Sequence of chain 1.A:
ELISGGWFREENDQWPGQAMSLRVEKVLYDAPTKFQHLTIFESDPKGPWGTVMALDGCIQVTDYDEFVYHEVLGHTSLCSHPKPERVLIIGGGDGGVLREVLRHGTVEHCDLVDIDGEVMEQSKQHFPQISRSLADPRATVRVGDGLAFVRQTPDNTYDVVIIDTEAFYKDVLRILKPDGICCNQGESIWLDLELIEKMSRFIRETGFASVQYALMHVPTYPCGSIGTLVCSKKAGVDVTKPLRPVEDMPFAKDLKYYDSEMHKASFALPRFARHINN

Sequence of chain 1.B:
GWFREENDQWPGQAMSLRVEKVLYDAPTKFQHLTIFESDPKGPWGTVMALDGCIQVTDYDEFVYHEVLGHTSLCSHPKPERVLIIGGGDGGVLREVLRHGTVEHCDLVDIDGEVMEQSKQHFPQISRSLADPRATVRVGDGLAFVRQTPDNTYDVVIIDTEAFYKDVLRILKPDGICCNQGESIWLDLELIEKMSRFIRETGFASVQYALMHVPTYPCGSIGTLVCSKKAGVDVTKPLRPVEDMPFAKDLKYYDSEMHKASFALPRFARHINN

The small molecule below binds the protein below.
Small molecule (SMILES): O=C(CCS)Nc1ccccc1

Binding-site contacts:
Ligand atom C12 contacts residue GLU22 of chain 1.B at 3.5 Å.
Ligand atom C11 contacts residue LEU34 of chain 1.B at 3.9 Å (hydrophobic).
Ligand atom N1 contacts residue TRP61 of chain 1.B at 4.4 Å.
Ligand atom C9 contacts residue SER33 of chain 1.B at 3.7 Å.
Ligand atom C8 contacts residue THR244 of chain 1.B at 4.0 Å.
Ligand atom C12 contacts residue MET32 of chain 1.B at 4.1 Å (hydrophobic).
Ligand atom S4 contacts residue PRO243 of chain 1.B at 3.8 Å.
Ligand atom C10 contacts residue LEU34 of chain 1.B at 3.5 Å (hydrophobic).
Ligand atom C12 contacts residue ILE71 of chain 1.B at 3.4 Å (hydrophobic).
Ligand atom C5 contacts residue CYS247 of chain 1.A at 3.1 Å (hydrophobic).
Ligand atom C8 contacts residue LEU34 of chain 1.B at 4.2 Å (hydrophobic).
Ligand atom C3 contacts residue CYS247 of chain 1.A at 4.4 Å (hydrophobic).
Ligand atom C9 contacts residue MET32 of chain 1.B at 3.6 Å (hydrophobic).
Ligand atom C11 contacts residue GLU22 of chain 1.B at 3.9 Å.
Ligand atom N1 contacts residue LEU34 of chain 1.B at 4.4 Å.
Ligand atom C12 contacts residue LEU34 of chain 1.B at 3.7 Å (hydrophobic).
Ligand atom C2 contacts residue TRP61 of chain 1.B at 3.6 Å (hydrophobic).
Ligand atom O7 contacts residue PRO243 of chain 1.B at 4.2 Å.
Ligand atom C11 contacts residue THR244 of chain 1.B at 3.7 Å.
Ligand atom C9 contacts residue LEU34 of chain 1.B at 3.7 Å (hydrophobic).
Ligand atom C6 contacts residue LEU34 of chain 1.B at 3.9 Å (hydrophobic).
Ligand atom S4 contacts residue CYS247 of chain 1.A at 1.9 Å (h-bond).
Ligand atom C10 contacts residue GLU22 of chain 1.B at 4.3 Å.
Ligand atom C9 contacts residue ALA31 of chain 1.A at 4.5 Å (hydrophobic).
Ligand atom C10 contacts residue MET32 of chain 1.B at 3.4 Å (hydrophobic).
Ligand atom O7 contacts residue THR244 of chain 1.B at 3.8 Å.
Ligand atom C5 contacts residue PRO246 of chain 1.A at 4.5 Å (hydrophobic).
Ligand atom O7 contacts residue TRP61 of chain 1.B at 2.8 Å (h-bond).
Ligand atom C10 contacts residue SER33 of chain 1.B at 3.6 Å.
Ligand atom C11 contacts residue ILE71 of chain 1.B at 3.6 Å (hydrophobic).
Ligand atom C3 contacts residue TRP61 of chain 1.B at 4.3 Å (hydrophobic).